Sequence of chain 2.B:
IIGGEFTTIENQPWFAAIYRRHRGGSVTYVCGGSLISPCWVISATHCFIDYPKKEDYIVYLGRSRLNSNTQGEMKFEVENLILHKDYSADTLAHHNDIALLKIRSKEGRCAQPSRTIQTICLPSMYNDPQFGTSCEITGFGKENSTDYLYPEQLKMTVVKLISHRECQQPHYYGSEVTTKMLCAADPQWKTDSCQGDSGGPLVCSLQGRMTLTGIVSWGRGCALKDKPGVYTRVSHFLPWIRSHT

Sequence of chain 1.D:
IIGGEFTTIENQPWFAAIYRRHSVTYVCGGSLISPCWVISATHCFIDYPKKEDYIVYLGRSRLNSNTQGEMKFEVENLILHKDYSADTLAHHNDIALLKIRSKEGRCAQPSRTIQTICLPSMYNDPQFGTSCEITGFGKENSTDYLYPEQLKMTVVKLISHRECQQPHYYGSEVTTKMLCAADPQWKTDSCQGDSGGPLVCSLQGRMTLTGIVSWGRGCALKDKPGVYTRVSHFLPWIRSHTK

Sequence of chain 1.B:
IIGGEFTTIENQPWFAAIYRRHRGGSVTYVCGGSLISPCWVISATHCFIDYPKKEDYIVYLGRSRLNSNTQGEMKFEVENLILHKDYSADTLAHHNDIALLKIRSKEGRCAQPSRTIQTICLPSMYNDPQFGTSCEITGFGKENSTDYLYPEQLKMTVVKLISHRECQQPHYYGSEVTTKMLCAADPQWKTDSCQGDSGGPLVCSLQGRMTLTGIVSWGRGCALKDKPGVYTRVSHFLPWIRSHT

This protein binds this small molecule.
Small molecule (SMILES): CN(C)c1ccc(C(=O)O)c(Oc2nc(Oc3cccc(-c4cccc(CN)c4)c3)c(F)c(N3CC[C@@H](N(C)C)C3)c2F)c1

Binding-site contacts:
Ligand atom N1 contacts residue SER193 of chain 1.D at 2.7 Å (h-bond).
Ligand atom C36 contacts residue CYS194 of chain 1.D at 3.6 Å (hydrophobic).
Ligand atom C31 contacts residue SER145 of chain 1.D at 3.4 Å.
Ligand atom C32 contacts residue GLY221 of chain 1.D at 3.7 Å.
Ligand atom O15 contacts residue GLY219 of chain 1.D at 3.3 Å (h-bond).
Ligand atom C19 contacts residue ARG220 of chain 1.D at 3.5 Å.
Ligand atom N23 contacts residue ARG220 of chain 1.D at 3.4 Å (salt-bridge).
Ligand atom C8 contacts residue GLY221 of chain 1.D at 3.5 Å.
Ligand atom N1 contacts residue GLY221 of chain 1.D at 3.2 Å (h-bond).
Ligand atom O34 contacts residue CYS222 of chain 1.D at 3.6 Å.
Ligand atom C27 contacts residue ASN11 of chain 2.B at 3.4 Å.
Ligand atom C38 contacts residue ARG220 of chain 1.D at 3.4 Å.
Ligand atom O35 contacts residue ARG220 of chain 1.D at 2.9 Å (salt-bridge).
Ligand atom C28 contacts residue ASN11 of chain 2.B at 3.6 Å.
Ligand atom C20 contacts residue ARG220 of chain 1.D at 3.4 Å.
Ligand atom C17 contacts residue GLY221 of chain 1.D at 3.4 Å.
Ligand atom C14 contacts residue GLN195 of chain 1.D at 3.5 Å.
Ligand atom C2 contacts residue SER193 of chain 1.D at 3.4 Å.
Ligand atom C14 contacts residue PO41 of chain 1.G at 3.6 Å.
Ligand atom O34 contacts residue GLY221 of chain 1.D at 3.6 Å.
Ligand atom C41 contacts residue LEU149 of chain 1.B at 3.3 Å (hydrophobic).
Ligand atom C2 contacts residue TRP218 of chain 1.D at 3.6 Å (hydrophobic).
Ligand atom F24 contacts residue ARG220 of chain 1.D at 3.0 Å.
Ligand atom C40 contacts residue LEU149 of chain 1.B at 3.5 Å (hydrophobic).
Ligand atom F24 contacts residue THR8 of chain 2.B at 3.4 Å.
Ligand atom C5 contacts residue SER198 of chain 1.D at 3.5 Å.
Ligand atom C33 contacts residue GLY221 of chain 1.D at 3.5 Å.
Ligand atom C8 contacts residue GLY219 of chain 1.D at 3.7 Å.
Ligand atom C5 contacts residue CYS194 of chain 1.D at 3.6 Å (hydrophobic).
Ligand atom C11 contacts residue GLY219 of chain 1.D at 3.7 Å.
Ligand atom N16 contacts residue GLY221 of chain 1.D at 3.6 Å.
Ligand atom O34 contacts residue ARG115 of chain 2.B at 3.0 Å (salt-bridge).
Ligand atom C31 contacts residue CYS222 of chain 1.D at 3.8 Å (hydrophobic).
Ligand atom C10 contacts residue GLY219 of chain 1.D at 3.1 Å.
Ligand atom C6 contacts residue VAL216 of chain 1.D at 3.7 Å (hydrophobic).
Ligand atom C6 contacts residue SER193 of chain 1.D at 3.6 Å.
Ligand atom C2 contacts residue GLY229 of chain 1.D at 3.8 Å.
Ligand atom C12 contacts residue TYR148 of chain 1.B at 3.6 Å (hydrophobic).
Ligand atom N1 contacts residue ASP192 of chain 1.D at 2.8 Å (salt-bridge).
Ligand atom O15 contacts residue GLY221 of chain 1.D at 3.1 Å (h-bond).